Sequence of chain 1.A:
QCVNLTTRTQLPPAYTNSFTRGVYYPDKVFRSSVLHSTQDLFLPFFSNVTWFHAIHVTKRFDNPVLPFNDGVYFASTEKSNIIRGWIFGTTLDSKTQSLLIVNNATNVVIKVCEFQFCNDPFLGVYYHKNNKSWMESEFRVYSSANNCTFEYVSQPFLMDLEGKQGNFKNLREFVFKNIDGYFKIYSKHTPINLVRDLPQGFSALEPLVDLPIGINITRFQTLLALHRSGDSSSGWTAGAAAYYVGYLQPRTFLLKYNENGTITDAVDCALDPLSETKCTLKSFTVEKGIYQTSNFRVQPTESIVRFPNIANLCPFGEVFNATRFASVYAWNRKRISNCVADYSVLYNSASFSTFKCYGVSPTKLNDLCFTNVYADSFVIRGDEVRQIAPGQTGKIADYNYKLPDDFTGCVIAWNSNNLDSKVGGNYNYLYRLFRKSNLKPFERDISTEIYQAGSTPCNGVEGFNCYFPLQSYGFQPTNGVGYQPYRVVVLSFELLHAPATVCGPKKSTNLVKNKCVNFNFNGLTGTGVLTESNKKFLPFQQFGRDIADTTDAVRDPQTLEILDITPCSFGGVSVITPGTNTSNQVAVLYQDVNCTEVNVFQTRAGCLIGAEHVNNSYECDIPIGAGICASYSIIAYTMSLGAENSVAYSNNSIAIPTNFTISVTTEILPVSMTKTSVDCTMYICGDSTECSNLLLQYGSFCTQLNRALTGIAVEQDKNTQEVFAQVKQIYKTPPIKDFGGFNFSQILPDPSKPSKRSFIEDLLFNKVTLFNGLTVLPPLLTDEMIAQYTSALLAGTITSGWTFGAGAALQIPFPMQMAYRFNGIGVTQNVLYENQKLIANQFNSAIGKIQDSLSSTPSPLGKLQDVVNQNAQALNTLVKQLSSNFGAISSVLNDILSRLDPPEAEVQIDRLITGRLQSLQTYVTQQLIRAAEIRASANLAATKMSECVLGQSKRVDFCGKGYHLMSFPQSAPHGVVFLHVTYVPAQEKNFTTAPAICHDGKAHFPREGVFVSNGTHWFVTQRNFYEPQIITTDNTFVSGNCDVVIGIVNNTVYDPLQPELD

A small-molecule ligand and the protein it binds are described below.
Small molecule (SMILES): CC(=O)N[C@@H]1[C@@H](O)[C@H](O)[C@@H](CO)O[C@H]1O

Binding-site contacts:
Ligand atom O5 contacts residue ASN149 of chain 1.A at 2.4 Å (h-bond).
Ligand atom C7 contacts residue ASN148 of chain 1.A at 3.9 Å.
Ligand atom O4 contacts residue MET153 of chain 1.A at 3.9 Å.
Ligand atom C7 contacts residue ASN149 of chain 1.A at 3.9 Å.
Ligand atom N2 contacts residue ASN149 of chain 1.A at 3.0 Å (h-bond).
Ligand atom C4 contacts residue ASN149 of chain 1.A at 4.3 Å.
Ligand atom C6 contacts residue MET153 of chain 1.A at 3.7 Å (hydrophobic).
Ligand atom O5 contacts residue SER151 of chain 1.A at 4.0 Å.
Ligand atom C5 contacts residue MET153 of chain 1.A at 4.5 Å (hydrophobic).
Ligand atom C3 contacts residue ASN149 of chain 1.A at 3.9 Å.
Ligand atom C1 contacts residue ASN149 of chain 1.A at 1.4 Å.
Ligand atom C4 contacts residue MET153 of chain 1.A at 4.0 Å (hydrophobic).
Ligand atom C6 contacts residue SER151 of chain 1.A at 3.4 Å.
Ligand atom C8 contacts residue ASN148 of chain 1.A at 4.0 Å.
Ligand atom O6 contacts residue SER151 of chain 1.A at 2.8 Å (h-bond).
Ligand atom O7 contacts residue ASN149 of chain 1.A at 4.1 Å.
Ligand atom O7 contacts residue ASN148 of chain 1.A at 3.3 Å (h-bond).
Ligand atom C2 contacts residue ASN149 of chain 1.A at 2.5 Å.
Ligand atom C5 contacts residue SER151 of chain 1.A at 4.5 Å.
Ligand atom C5 contacts residue ASN149 of chain 1.A at 3.7 Å.